A small-molecule ligand and the protein it binds are described below.
Small molecule (SMILES): CCCC(=O)SCCNC(=O)CCNC(=O)[C@H](O)C(C)(C)COP(=O)(O)OP(=O)(O)OC[C@@H]1O[C@@H](n2cnc3c(N)ncnc32)[C@@H](O)[C@H]1OP(=O)(O)O

Binding-site contacts:
Ligand atom S1P contacts residue TRP359 of chain 1.C at 3.3 Å.
Ligand atom N8P contacts residue MET360 of chain 1.C at 3.6 Å.
Ligand atom C2P contacts residue TRP359 of chain 1.C at 3.4 Å (hydrophobic).
Ligand atom C5A contacts residue TYR332 of chain 1.C at 3.5 Å (hydrophobic).
Ligand atom C6P contacts residue MET360 of chain 1.C at 3.2 Å (hydrophobic).
Ligand atom N9A contacts residue TYR332 of chain 1.C at 3.4 Å (h-bond).
Ligand atom C2P contacts residue NAP1 of chain 1.E at 3.6 Å.
Ligand atom O8A contacts residue ARG103 of chain 1.A at 3.1 Å (salt-bridge).
Ligand atom C8A contacts residue TYR332 of chain 1.C at 3.3 Å (hydrophobic).
Ligand atom O4B contacts residue TYR332 of chain 1.C at 3.6 Å.
Ligand atom N1A contacts residue GLY304 of chain 1.C at 3.5 Å (h-bond).
Ligand atom C2A contacts residue GLY304 of chain 1.C at 3.4 Å.
Ligand atom C2A contacts residue LYS300 of chain 1.C at 3.7 Å.
Ligand atom C6A contacts residue ARG307 of chain 1.C at 3.7 Å.
Ligand atom CAI contacts residue NAP1 of chain 1.E at 3.4 Å.
Ligand atom O9P contacts residue ARG356 of chain 1.C at 3.0 Å (salt-bridge).
Ligand atom CDP contacts residue MET360 of chain 1.C at 3.1 Å (hydrophobic).
Ligand atom CAJ contacts residue NAP1 of chain 1.E at 3.5 Å.
Ligand atom OAE contacts residue NAP1 of chain 1.E at 3.0 Å (h-bond).
Ligand atom N7A contacts residue ARG307 of chain 1.C at 3.6 Å.
Ligand atom C2A contacts residue GLY303 of chain 1.C at 3.5 Å.
Ligand atom CAD contacts residue NAP1 of chain 1.E at 3.5 Å.
Ligand atom O9A contacts residue ARG103 of chain 1.A at 3.0 Å (salt-bridge).
Ligand atom CEP contacts residue ARG356 of chain 1.C at 3.5 Å.
Ligand atom N6A contacts residue ASP314 of chain 1.C at 3.3 Å (salt-bridge).
Ligand atom O4B contacts residue LYS300 of chain 1.C at 3.5 Å.
Ligand atom C1B contacts residue LYS300 of chain 1.C at 3.5 Å.
Ligand atom C3P contacts residue TRP88 of chain 1.A at 3.5 Å (hydrophobic).
Ligand atom N8P contacts residue PHE100 of chain 1.A at 3.6 Å.
Ligand atom C5A contacts residue ARG307 of chain 1.C at 3.4 Å.
Ligand atom OAE contacts residue ASN85 of chain 1.A at 3.5 Å.
Ligand atom C4A contacts residue ARG307 of chain 1.C at 3.7 Å.
Ligand atom O1A contacts residue TYR332 of chain 1.C at 3.5 Å (h-bond).
Ligand atom O5P contacts residue PRO94 of chain 1.A at 3.4 Å.
Ligand atom N1A contacts residue GLY303 of chain 1.C at 3.1 Å.
Ligand atom C4A contacts residue TYR332 of chain 1.C at 3.5 Å (hydrophobic).
Ligand atom N6A contacts residue VAL333 of chain 1.C at 3.6 Å.
Ligand atom S1P contacts residue NAP1 of chain 1.E at 3.7 Å.
Ligand atom N7A contacts residue TYR332 of chain 1.C at 3.4 Å (h-bond).
Ligand atom CAF contacts residue NAP1 of chain 1.E at 3.6 Å.

Sequence of chain 1.C:
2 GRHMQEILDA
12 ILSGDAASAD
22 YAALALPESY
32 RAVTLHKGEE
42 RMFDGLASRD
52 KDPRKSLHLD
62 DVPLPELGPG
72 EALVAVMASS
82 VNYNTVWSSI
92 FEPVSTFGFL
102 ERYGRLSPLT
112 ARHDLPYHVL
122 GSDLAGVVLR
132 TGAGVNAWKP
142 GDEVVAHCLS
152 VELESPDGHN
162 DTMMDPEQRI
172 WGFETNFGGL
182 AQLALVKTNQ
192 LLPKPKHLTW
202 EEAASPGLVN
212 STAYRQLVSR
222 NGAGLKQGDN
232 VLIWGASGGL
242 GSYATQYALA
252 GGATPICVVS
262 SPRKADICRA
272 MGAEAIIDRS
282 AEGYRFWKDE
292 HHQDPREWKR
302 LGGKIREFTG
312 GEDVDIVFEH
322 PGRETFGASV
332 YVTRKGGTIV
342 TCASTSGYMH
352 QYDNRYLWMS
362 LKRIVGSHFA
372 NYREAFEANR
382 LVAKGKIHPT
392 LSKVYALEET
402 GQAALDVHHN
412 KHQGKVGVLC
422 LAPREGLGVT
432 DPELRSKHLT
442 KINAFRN

Sequence of chain 1.A:
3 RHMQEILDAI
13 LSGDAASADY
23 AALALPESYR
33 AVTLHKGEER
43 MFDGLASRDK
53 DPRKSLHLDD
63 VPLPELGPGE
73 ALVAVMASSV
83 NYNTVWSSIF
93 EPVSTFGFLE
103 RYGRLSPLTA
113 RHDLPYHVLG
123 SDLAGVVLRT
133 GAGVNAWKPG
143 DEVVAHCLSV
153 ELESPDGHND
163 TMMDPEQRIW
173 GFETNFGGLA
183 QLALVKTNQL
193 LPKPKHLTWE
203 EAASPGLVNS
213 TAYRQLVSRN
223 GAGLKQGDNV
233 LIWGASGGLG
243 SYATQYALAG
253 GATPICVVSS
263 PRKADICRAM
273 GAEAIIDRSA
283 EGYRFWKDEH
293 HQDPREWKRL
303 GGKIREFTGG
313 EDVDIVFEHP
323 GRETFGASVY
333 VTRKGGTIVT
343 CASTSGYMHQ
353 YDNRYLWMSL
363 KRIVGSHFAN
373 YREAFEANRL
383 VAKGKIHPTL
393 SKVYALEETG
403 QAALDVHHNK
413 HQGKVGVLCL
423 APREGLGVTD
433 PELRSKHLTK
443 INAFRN